Binding-site contacts:
Ligand atom C10 contacts residue TYR35 of chain 1.M at 3.5 Å (hydrophobic).
Ligand atom C43 contacts residue LEU34 of chain 1.M at 3.9 Å (hydrophobic).
Ligand atom O16 contacts residue LEU27 of chain 1.M at 4.0 Å.
Ligand atom C40 contacts residue ALA30 of chain 1.M at 3.8 Å (hydrophobic).
Ligand atom C31 contacts residue TRP95 of chain 1.D at 3.8 Å (hydrophobic).
Ligand atom O1 contacts residue TYR35 of chain 1.M at 3.0 Å.
Ligand atom O6 contacts residue TYR35 of chain 1.M at 3.0 Å (h-bond).
Ligand atom C40 contacts residue PHE36 of chain 1.L at 3.9 Å (hydrophobic).
Ligand atom O3 contacts residue HIS36 of chain 1.M at 3.5 Å.
Ligand atom C34 contacts residue PHE459 of chain 1.A at 4.0 Å (hydrophobic).
Ligand atom O49 contacts residue TRP32 of chain 1.M at 3.5 Å (h-bond).
Ligand atom C9 contacts residue TYR35 of chain 1.M at 4.0 Å (hydrophobic).
Ligand atom C43 contacts residue PHE36 of chain 1.L at 3.9 Å (hydrophobic).
Ligand atom C1 contacts residue TRP32 of chain 1.M at 3.5 Å (hydrophobic).
Ligand atom C37 contacts residue LEU34 of chain 1.M at 4.0 Å (hydrophobic).
Ligand atom C19 contacts residue LEU27 of chain 1.M at 3.9 Å (hydrophobic).
Ligand atom C1 contacts residue GLY31 of chain 1.M at 3.7 Å.
Ligand atom C18 contacts residue TRP95 of chain 1.D at 3.9 Å (hydrophobic).
Ligand atom O3 contacts residue TRP32 of chain 1.M at 3.9 Å.
Ligand atom O49 contacts residue LEU28 of chain 1.M at 2.8 Å (h-bond).
Ligand atom O5 contacts residue TRP95 of chain 1.D at 3.3 Å.
Ligand atom C22 contacts residue TRP95 of chain 1.D at 3.5 Å (hydrophobic).
Ligand atom O61 contacts residue TYR99 of chain 1.D at 3.8 Å.
Ligand atom O61 contacts residue TRP95 of chain 1.D at 3.0 Å (h-bond).
Ligand atom C11 contacts residue TYR35 of chain 1.M at 4.0 Å (hydrophobic).
Ligand atom C19 contacts residue DMU1 of chain 1.TB at 3.8 Å.
Ligand atom C25 contacts residue TRP95 of chain 1.D at 3.7 Å (hydrophobic).
Ligand atom O16 contacts residue LEU28 of chain 1.M at 3.9 Å.
Ligand atom C57 contacts residue TRP95 of chain 1.D at 3.6 Å (hydrophobic).
Ligand atom C18 contacts residue LEU28 of chain 1.M at 4.0 Å (hydrophobic).
Ligand atom C22 contacts residue LEU27 of chain 1.M at 4.0 Å (hydrophobic).
Ligand atom O16 contacts residue GLY31 of chain 1.M at 3.7 Å.
Ligand atom C37 contacts residue ALA30 of chain 1.M at 3.7 Å (hydrophobic).
Ligand atom C28 contacts residue LEU27 of chain 1.M at 3.7 Å (hydrophobic).
Ligand atom O16 contacts residue TRP95 of chain 1.D at 3.9 Å.
Ligand atom C5 contacts residue TYR35 of chain 1.M at 4.0 Å (hydrophobic).
Ligand atom C34 contacts residue LEU27 of chain 1.M at 4.0 Å (hydrophobic).
Ligand atom O55 contacts residue TRP32 of chain 1.M at 3.0 Å.
Ligand atom C22 contacts residue GLY31 of chain 1.M at 3.9 Å.
Ligand atom C1 contacts residue LEU28 of chain 1.M at 3.7 Å (hydrophobic).

Sequence of chain 1.M:
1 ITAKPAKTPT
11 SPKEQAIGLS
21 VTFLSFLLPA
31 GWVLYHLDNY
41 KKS

The small molecule below binds the protein below.
Small molecule (SMILES): CCCCCCCCCCO[C@@H]1O[C@H](CO)[C@@H](O[C@H]2O[C@H](CO)[C@@H](O)[C@H](O)[C@H]2O)[C@H](O)[C@H]1O

Sequence of chain 1.L:
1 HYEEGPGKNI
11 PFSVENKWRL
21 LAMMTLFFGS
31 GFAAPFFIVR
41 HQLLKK

Sequence of chain 1.A:
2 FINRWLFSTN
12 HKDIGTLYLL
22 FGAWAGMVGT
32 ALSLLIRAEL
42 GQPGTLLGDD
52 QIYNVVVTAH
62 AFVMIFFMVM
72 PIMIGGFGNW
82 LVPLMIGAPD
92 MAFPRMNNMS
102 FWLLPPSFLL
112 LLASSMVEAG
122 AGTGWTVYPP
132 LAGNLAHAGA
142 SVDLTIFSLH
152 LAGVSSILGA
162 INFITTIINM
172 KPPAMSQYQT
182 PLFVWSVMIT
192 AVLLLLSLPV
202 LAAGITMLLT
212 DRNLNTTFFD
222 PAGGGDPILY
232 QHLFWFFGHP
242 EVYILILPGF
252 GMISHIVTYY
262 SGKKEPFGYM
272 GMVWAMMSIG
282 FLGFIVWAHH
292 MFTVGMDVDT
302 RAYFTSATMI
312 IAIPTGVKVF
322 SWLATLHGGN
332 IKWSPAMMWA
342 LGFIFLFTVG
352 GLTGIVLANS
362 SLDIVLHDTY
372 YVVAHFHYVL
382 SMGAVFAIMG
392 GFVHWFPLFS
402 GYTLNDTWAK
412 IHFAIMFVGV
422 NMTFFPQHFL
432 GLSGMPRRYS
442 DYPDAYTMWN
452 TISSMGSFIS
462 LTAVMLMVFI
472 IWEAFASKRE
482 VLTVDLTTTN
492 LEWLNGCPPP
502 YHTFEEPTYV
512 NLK

Sequence of chain 1.D:
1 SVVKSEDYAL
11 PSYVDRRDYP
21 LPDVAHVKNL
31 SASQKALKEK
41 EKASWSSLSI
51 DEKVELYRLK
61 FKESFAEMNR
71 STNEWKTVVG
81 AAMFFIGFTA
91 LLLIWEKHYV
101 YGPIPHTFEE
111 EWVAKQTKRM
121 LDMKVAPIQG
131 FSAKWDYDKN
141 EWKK